Binding-site contacts:
Ligand atom S22 contacts residue TYR198 of chain 1.B at 4.3 Å.
Ligand atom O1 contacts residue ARG199 of chain 1.B at 2.6 Å (salt-bridge).
Ligand atom C13 contacts residue ARG199 of chain 1.B at 4.4 Å.
Ligand atom C1 contacts residue ARG89 of chain 1.B at 3.6 Å.
Ligand atom S22 contacts residue ASN217 of chain 1.A at 4.2 Å.
Ligand atom C18 contacts residue TYR198 of chain 1.B at 4.1 Å (hydrophobic).
Ligand atom O1 contacts residue LEU195 of chain 1.B at 4.3 Å.
Ligand atom C20 contacts residue LEU83 of chain 1.B at 4.4 Å (hydrophobic).
Ligand atom C1 contacts residue ARG199 of chain 1.B at 3.2 Å.
Ligand atom O2 contacts residue LEU83 of chain 1.B at 4.3 Å.
Ligand atom O4 contacts residue ARG81 of chain 1.B at 4.0 Å.
Ligand atom N23 contacts residue ASN217 of chain 1.A at 4.1 Å.
Ligand atom C2 contacts residue ARG199 of chain 1.B at 3.2 Å.
Ligand atom C20 contacts residue ARG81 of chain 1.B at 4.0 Å.
Ligand atom C5 contacts residue LEU83 of chain 1.B at 3.8 Å (hydrophobic).
Ligand atom C4 contacts residue LEU83 of chain 1.B at 4.0 Å (hydrophobic).
Ligand atom C6 contacts residue LEU83 of chain 1.B at 4.3 Å (hydrophobic).
Ligand atom C17 contacts residue TYR198 of chain 1.B at 3.6 Å (hydrophobic).
Ligand atom S22 contacts residue MET213 of chain 1.A at 3.7 Å.
Ligand atom C15 contacts residue LEU202 of chain 1.B at 3.7 Å (hydrophobic).
Ligand atom O4 contacts residue LEU83 of chain 1.B at 4.0 Å.
Ligand atom O1 contacts residue ARG89 of chain 1.B at 2.8 Å (salt-bridge).
Ligand atom C16 contacts residue TYR198 of chain 1.B at 3.6 Å (hydrophobic).
Ligand atom O5 contacts residue LEU83 of chain 1.B at 4.1 Å.
Ligand atom C2 contacts residue ALA87 of chain 1.B at 4.1 Å (hydrophobic).
Ligand atom C13 contacts residue TYR198 of chain 1.B at 3.8 Å (hydrophobic).
Ligand atom C3 contacts residue ARG199 of chain 1.B at 4.5 Å.
Ligand atom C12 contacts residue TYR198 of chain 1.B at 4.0 Å (hydrophobic).
Ligand atom O5 contacts residue ARG81 of chain 1.B at 2.9 Å (salt-bridge).
Ligand atom C14 contacts residue LEU202 of chain 1.B at 4.2 Å (hydrophobic).
Ligand atom C15 contacts residue TYR198 of chain 1.B at 4.1 Å (hydrophobic).
Ligand atom C12 contacts residue LEU202 of chain 1.B at 3.5 Å (hydrophobic).
Ligand atom C11 contacts residue LEU202 of chain 1.B at 3.8 Å (hydrophobic).
Ligand atom N2 contacts residue TYR198 of chain 1.B at 3.9 Å.
Ligand atom C13 contacts residue LEU202 of chain 1.B at 4.1 Å (hydrophobic).
Ligand atom C21 contacts residue ASN217 of chain 1.A at 4.1 Å.
Ligand atom C21 contacts residue TYR198 of chain 1.B at 4.2 Å (hydrophobic).
Ligand atom C10 contacts residue LEU202 of chain 1.B at 4.0 Å (hydrophobic).
Ligand atom C13 contacts residue ARG89 of chain 1.B at 4.0 Å.
Ligand atom O3 contacts residue LEU14 of chain 1.D at 3.9 Å.

Sequence of chain 1.D:
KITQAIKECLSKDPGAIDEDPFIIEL

Sequence of chain 1.A:
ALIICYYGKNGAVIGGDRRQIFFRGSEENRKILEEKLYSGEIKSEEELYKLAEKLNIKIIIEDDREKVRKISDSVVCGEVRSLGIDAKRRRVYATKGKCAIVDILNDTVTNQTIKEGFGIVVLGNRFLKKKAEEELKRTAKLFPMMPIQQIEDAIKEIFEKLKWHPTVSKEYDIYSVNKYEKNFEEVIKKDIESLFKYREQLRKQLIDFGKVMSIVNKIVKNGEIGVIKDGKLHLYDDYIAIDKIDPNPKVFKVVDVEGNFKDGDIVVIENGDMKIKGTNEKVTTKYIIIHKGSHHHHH

The small molecule below binds the protein below.
Small molecule (SMILES): O=C(O)CCCCCNC(=S)Nc1ccc(C2c3ccc(O)cc3Oc3cc(O)ccc32)c(C(=O)O)c1

Sequence of chain 1.B:
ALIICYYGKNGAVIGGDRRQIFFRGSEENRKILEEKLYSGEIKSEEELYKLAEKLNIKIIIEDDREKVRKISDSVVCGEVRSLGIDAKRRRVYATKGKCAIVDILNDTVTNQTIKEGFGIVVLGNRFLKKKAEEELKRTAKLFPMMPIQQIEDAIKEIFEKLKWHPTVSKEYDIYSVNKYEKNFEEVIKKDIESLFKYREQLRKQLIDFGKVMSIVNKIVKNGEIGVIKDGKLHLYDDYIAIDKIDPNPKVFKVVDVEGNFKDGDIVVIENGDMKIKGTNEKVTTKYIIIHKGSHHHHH